Sequence of chain 28.B:
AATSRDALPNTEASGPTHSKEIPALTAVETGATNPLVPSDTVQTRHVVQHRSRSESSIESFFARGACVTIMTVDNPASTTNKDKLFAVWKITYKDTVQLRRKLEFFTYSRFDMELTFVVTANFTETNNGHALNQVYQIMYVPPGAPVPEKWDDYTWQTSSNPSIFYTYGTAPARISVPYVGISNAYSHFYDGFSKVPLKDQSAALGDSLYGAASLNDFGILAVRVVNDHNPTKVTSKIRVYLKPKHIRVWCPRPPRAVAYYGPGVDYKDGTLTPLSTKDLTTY

Binding-site contacts:
Ligand atom C18 contacts residue PHE237 of chain 28.B at 3.6 Å (hydrophobic).
Ligand atom C2 contacts residue ILE194 of chain 28.B at 3.5 Å (hydrophobic).
Ligand atom C3 contacts residue TYR159 of chain 28.B at 3.6 Å (hydrophobic).
Ligand atom C12 contacts residue PHE237 of chain 28.B at 3.5 Å (hydrophobic).
Ligand atom C25 contacts residue SER206 of chain 28.B at 3.8 Å.
Ligand atom C11 contacts residue LEU134 of chain 28.B at 3.8 Å (hydrophobic).
Ligand atom C17 contacts residue TYR112 of chain 28.B at 3.8 Å (hydrophobic).
Ligand atom O23 contacts residue TYR112 of chain 28.B at 3.5 Å.
Ligand atom O14 contacts residue MET132 of chain 28.B at 3.4 Å.
Ligand atom C21 contacts residue PHE237 of chain 28.B at 3.7 Å (hydrophobic).
Ligand atom C20 contacts residue TYR205 of chain 28.B at 3.5 Å (hydrophobic).
Ligand atom C1 contacts residue PRO181 of chain 28.B at 3.7 Å (hydrophobic).
Ligand atom C10 contacts residue MET132 of chain 28.B at 3.3 Å (hydrophobic).
Ligand atom N6 contacts residue VAL196 of chain 28.B at 3.9 Å.
Ligand atom N3 contacts residue ILE194 of chain 28.B at 3.6 Å.
Ligand atom O23 contacts residue PHE237 of chain 28.B at 3.8 Å.
Ligand atom C7 contacts residue VAL196 of chain 28.B at 3.6 Å (hydrophobic).
Ligand atom N3 contacts residue LEU240 of chain 28.B at 3.5 Å.
Ligand atom O22 contacts residue TYR112 of chain 28.B at 3.5 Å.
Ligand atom C2 contacts residue TYR159 of chain 28.B at 3.5 Å (hydrophobic).
Ligand atom C8 contacts residue VAL196 of chain 28.B at 3.6 Å (hydrophobic).
Ligand atom N4 contacts residue LEU134 of chain 28.B at 3.7 Å.
Ligand atom C8 contacts residue VAL199 of chain 28.B at 3.7 Å (hydrophobic).
Ligand atom O22 contacts residue TYR205 of chain 28.B at 3.8 Å.
Ligand atom C13 contacts residue VAL199 of chain 28.B at 3.7 Å (hydrophobic).
Ligand atom C11 contacts residue ILE110 of chain 28.B at 3.6 Å (hydrophobic).
Ligand atom N3 contacts residue TYR159 of chain 28.B at 3.9 Å.
Ligand atom C13 contacts residue MET132 of chain 28.B at 3.8 Å (hydrophobic).
Ligand atom C4 contacts residue VAL196 of chain 28.B at 3.9 Å (hydrophobic).
Ligand atom C21 contacts residue TYR112 of chain 28.B at 3.3 Å (hydrophobic).
Ligand atom C17 contacts residue PHE237 of chain 28.B at 3.7 Å (hydrophobic).
Ligand atom C5 contacts residue VAL196 of chain 28.B at 3.8 Å (hydrophobic).
Ligand atom C25 contacts residue ASP236 of chain 28.B at 3.5 Å.
Ligand atom C19 contacts residue TYR205 of chain 28.B at 3.7 Å (hydrophobic).
Ligand atom C4 contacts residue TYR159 of chain 28.B at 3.5 Å (hydrophobic).
Ligand atom C18 contacts residue TYR112 of chain 28.B at 3.7 Å (hydrophobic).
Ligand atom N4 contacts residue LEU240 of chain 28.B at 3.6 Å.
Ligand atom C7 contacts residue TYR159 of chain 28.B at 3.7 Å (hydrophobic).
Ligand atom C3 contacts residue ALA24 of chain 28.D at 3.5 Å (hydrophobic).
Ligand atom C10 contacts residue ILE110 of chain 28.B at 3.5 Å (hydrophobic).

A small-molecule ligand and the protein it binds are described below.
Small molecule (SMILES): CCOC(=O)c1ccc(OCCC2CCN(c3ccc(C)nn3)CC2)cc1

Sequence of chain 28.D:
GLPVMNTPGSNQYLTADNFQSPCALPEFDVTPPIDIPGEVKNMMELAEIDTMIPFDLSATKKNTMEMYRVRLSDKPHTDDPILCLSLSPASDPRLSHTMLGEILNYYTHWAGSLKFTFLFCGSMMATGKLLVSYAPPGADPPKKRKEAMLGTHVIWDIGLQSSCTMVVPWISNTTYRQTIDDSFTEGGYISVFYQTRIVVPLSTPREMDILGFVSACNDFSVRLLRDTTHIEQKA